Sequence of chain 1.F:
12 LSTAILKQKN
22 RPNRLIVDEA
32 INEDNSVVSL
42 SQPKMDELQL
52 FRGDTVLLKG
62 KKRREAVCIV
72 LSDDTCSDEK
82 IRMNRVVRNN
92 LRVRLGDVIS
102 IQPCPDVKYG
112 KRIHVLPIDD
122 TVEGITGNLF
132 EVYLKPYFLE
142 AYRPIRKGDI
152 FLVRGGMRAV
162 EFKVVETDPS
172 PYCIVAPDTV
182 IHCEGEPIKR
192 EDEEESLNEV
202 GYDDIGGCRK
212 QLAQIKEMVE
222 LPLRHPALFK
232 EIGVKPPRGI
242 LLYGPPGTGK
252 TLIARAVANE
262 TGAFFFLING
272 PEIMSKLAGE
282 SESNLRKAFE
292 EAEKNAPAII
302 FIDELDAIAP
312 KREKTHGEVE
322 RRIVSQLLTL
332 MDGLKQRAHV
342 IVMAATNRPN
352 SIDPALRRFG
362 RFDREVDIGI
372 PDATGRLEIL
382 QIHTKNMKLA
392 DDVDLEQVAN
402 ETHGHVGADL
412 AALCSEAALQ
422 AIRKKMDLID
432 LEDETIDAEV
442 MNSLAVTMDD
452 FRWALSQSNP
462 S

Sequence of chain 1.A:
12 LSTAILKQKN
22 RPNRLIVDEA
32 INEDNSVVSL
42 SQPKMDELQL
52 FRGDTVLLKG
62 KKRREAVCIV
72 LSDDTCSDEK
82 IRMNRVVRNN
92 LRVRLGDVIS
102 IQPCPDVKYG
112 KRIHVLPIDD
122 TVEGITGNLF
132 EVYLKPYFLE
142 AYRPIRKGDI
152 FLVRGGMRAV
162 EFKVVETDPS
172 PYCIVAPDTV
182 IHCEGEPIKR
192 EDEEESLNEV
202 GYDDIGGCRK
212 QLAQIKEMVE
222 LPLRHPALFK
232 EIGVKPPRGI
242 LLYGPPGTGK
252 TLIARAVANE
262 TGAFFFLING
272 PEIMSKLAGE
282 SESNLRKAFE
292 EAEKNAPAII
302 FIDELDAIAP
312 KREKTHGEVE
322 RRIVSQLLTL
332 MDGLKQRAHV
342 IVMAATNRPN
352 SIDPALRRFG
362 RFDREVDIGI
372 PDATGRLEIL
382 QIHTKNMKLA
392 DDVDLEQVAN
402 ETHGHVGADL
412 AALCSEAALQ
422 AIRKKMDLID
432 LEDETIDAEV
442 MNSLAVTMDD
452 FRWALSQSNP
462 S

This small molecule binds to this protein.
Small molecule (SMILES): Nc1ncnc2c1ncn2[C@@H]1O[C@H](COP(=O)(O)OP(=O)(O)OP(O)(O)=S)[C@@H](O)[C@H]1O

Binding-site contacts:
Ligand atom C8 contacts residue ALA409 of chain 1.F at 3.4 Å (hydrophobic).
Ligand atom C4 contacts residue LEU253 of chain 1.F at 3.3 Å (hydrophobic).
Ligand atom O1B contacts residue MG1 of chain 1.R at 2.2 Å.
Ligand atom N7 contacts residue THR249 of chain 1.F at 3.3 Å.
Ligand atom O3A contacts residue GLY250 of chain 1.F at 3.4 Å (h-bond).
Ligand atom O1B contacts residue THR252 of chain 1.F at 2.9 Å (h-bond).
Ligand atom C2 contacts residue LEU253 of chain 1.F at 3.6 Å (hydrophobic).
Ligand atom C5' contacts residue PHE360 of chain 1.A at 3.4 Å (hydrophobic).
Ligand atom C4' contacts residue PHE360 of chain 1.A at 3.4 Å (hydrophobic).
Ligand atom O2B contacts residue THR249 of chain 1.F at 2.9 Å (h-bond).
Ligand atom S1G contacts residue ARG359 of chain 1.A at 2.6 Å.
Ligand atom O3A contacts residue GLY248 of chain 1.F at 3.4 Å.
Ligand atom PB contacts residue MG1 of chain 1.R at 3.4 Å.
Ligand atom O2B contacts residue GLY248 of chain 1.F at 3.5 Å.
Ligand atom O2B contacts residue GLY250 of chain 1.F at 2.9 Å (h-bond).
Ligand atom O3B contacts residue GLY248 of chain 1.F at 3.0 Å (h-bond).
Ligand atom N3 contacts residue LEU253 of chain 1.F at 3.3 Å.
Ligand atom N1 contacts residue GLY207 of chain 1.F at 3.1 Å (h-bond).
Ligand atom PG contacts residue MG1 of chain 1.R at 3.2 Å.
Ligand atom O3G contacts residue LYS251 of chain 1.F at 2.7 Å (salt-bridge).
Ligand atom O2G contacts residue MG1 of chain 1.R at 2.0 Å.
Ligand atom N9 contacts residue GLY408 of chain 1.F at 3.5 Å.
Ligand atom N7 contacts residue GLY408 of chain 1.F at 3.4 Å.
Ligand atom N7 contacts residue GLY250 of chain 1.F at 3.1 Å (h-bond).
Ligand atom O2B contacts residue LYS251 of chain 1.F at 2.8 Å.
Ligand atom S1G contacts residue ASN348 of chain 1.F at 3.3 Å (h-bond).
Ligand atom O1A contacts residue LEU253 of chain 1.F at 2.8 Å (h-bond).
Ligand atom O3G contacts residue ASN348 of chain 1.F at 3.3 Å (h-bond).
Ligand atom C8 contacts residue GLY408 of chain 1.F at 3.4 Å.
Ligand atom O1A contacts residue LYS251 of chain 1.F at 3.4 Å (salt-bridge).
Ligand atom C5 contacts residue LEU253 of chain 1.F at 3.5 Å (hydrophobic).
Ligand atom O3B contacts residue MG1 of chain 1.R at 3.5 Å.
Ligand atom N6 contacts residue GLY207 of chain 1.F at 3.3 Å (h-bond).
Ligand atom C5 contacts residue GLY408 of chain 1.F at 3.6 Å.
Ligand atom C8 contacts residue GLY250 of chain 1.F at 3.5 Å.
Ligand atom O1A contacts residue THR252 of chain 1.F at 3.3 Å (h-bond).
Ligand atom O2' contacts residue HIS384 of chain 1.F at 3.4 Å.
Ligand atom O4' contacts residue ALA409 of chain 1.F at 3.3 Å.
Ligand atom C8 contacts residue GLY248 of chain 1.F at 3.5 Å.
Ligand atom O1A contacts residue GLY250 of chain 1.F at 2.8 Å.